This small molecule binds to this protein.
Small molecule (SMILES): O=CNCc1ccccc1

Binding-site contacts:
Ligand atom C14 contacts residue HIS67 of chain 1.D at 3.4 Å.
Ligand atom C12 contacts residue LEU57 of chain 1.D at 4.3 Å (hydrophobic).
Ligand atom O16 contacts residue ZN1 of chain 1.S at 2.1 Å.
Ligand atom N13 contacts residue ZN1 of chain 1.S at 4.2 Å.
Ligand atom C6 contacts residue NAI1 of chain 1.U at 4.0 Å.
Ligand atom C14 contacts residue PHE93 of chain 1.D at 3.7 Å (hydrophobic).
Ligand atom C1 contacts residue LEU309 of chain 1.C at 3.5 Å (hydrophobic).
Ligand atom C12 contacts residue LEU141 of chain 1.D at 3.9 Å (hydrophobic).
Ligand atom N13 contacts residue LEU141 of chain 1.D at 3.9 Å.
Ligand atom N13 contacts residue PHE93 of chain 1.D at 3.5 Å.
Ligand atom O16 contacts residue HIS67 of chain 1.D at 3.0 Å (h-bond).
Ligand atom C2 contacts residue LEU116 of chain 1.D at 3.9 Å (hydrophobic).
Ligand atom O16 contacts residue CYS174 of chain 1.D at 3.4 Å (h-bond).
Ligand atom C1 contacts residue LEU116 of chain 1.D at 4.0 Å (hydrophobic).
Ligand atom C2 contacts residue LEU309 of chain 1.C at 3.6 Å (hydrophobic).
Ligand atom C1 contacts residue ILE318 of chain 1.D at 3.4 Å (hydrophobic).
Ligand atom N13 contacts residue NAI1 of chain 1.U at 4.2 Å.
Ligand atom O16 contacts residue NAI1 of chain 1.U at 3.1 Å.
Ligand atom C2 contacts residue ILE318 of chain 1.D at 3.8 Å (hydrophobic).
Ligand atom C4 contacts residue LEU57 of chain 1.D at 3.9 Å (hydrophobic).
Ligand atom C3 contacts residue LEU116 of chain 1.D at 3.9 Å (hydrophobic).
Ligand atom O16 contacts residue CYS46 of chain 1.D at 3.4 Å (h-bond).
Ligand atom N13 contacts residue SER48 of chain 1.D at 3.8 Å.
Ligand atom C6 contacts residue LEU116 of chain 1.D at 4.0 Å (hydrophobic).
Ligand atom C14 contacts residue NAI1 of chain 1.U at 3.5 Å.
Ligand atom C5 contacts residue VAL294 of chain 1.D at 4.0 Å (hydrophobic).
Ligand atom C12 contacts residue SER48 of chain 1.D at 3.4 Å.
Ligand atom C1 contacts residue NAI1 of chain 1.U at 4.3 Å.
Ligand atom C2 contacts residue VAL294 of chain 1.D at 4.1 Å (hydrophobic).
Ligand atom C5 contacts residue SER48 of chain 1.D at 4.3 Å.
Ligand atom C1 contacts residue VAL294 of chain 1.D at 3.7 Å (hydrophobic).
Ligand atom C3 contacts residue LEU57 of chain 1.D at 4.1 Å (hydrophobic).
Ligand atom C5 contacts residue LEU116 of chain 1.D at 4.0 Å (hydrophobic).
Ligand atom C4 contacts residue LEU116 of chain 1.D at 3.9 Å (hydrophobic).
Ligand atom C14 contacts residue CYS174 of chain 1.D at 3.6 Å (hydrophobic).
Ligand atom C14 contacts residue SER48 of chain 1.D at 3.5 Å.
Ligand atom O16 contacts residue SER48 of chain 1.D at 2.7 Å (h-bond).
Ligand atom C14 contacts residue ZN1 of chain 1.S at 2.9 Å.
Ligand atom C2 contacts residue MET306 of chain 1.C at 4.2 Å (hydrophobic).
Ligand atom C6 contacts residue VAL294 of chain 1.D at 3.6 Å (hydrophobic).

Sequence of chain 1.D:
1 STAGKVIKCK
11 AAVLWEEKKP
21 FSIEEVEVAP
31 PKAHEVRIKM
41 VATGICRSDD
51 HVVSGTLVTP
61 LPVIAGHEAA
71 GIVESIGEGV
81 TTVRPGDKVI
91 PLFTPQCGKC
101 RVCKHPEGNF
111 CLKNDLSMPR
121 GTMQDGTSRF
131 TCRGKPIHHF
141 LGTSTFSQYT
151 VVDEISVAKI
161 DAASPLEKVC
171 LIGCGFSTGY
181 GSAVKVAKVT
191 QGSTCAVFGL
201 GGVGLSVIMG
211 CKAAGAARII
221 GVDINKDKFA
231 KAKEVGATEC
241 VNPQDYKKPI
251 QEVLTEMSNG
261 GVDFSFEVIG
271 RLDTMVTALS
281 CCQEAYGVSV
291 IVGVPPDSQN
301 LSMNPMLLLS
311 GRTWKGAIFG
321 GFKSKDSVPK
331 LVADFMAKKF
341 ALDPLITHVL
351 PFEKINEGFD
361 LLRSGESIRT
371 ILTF

Sequence of chain 1.C:
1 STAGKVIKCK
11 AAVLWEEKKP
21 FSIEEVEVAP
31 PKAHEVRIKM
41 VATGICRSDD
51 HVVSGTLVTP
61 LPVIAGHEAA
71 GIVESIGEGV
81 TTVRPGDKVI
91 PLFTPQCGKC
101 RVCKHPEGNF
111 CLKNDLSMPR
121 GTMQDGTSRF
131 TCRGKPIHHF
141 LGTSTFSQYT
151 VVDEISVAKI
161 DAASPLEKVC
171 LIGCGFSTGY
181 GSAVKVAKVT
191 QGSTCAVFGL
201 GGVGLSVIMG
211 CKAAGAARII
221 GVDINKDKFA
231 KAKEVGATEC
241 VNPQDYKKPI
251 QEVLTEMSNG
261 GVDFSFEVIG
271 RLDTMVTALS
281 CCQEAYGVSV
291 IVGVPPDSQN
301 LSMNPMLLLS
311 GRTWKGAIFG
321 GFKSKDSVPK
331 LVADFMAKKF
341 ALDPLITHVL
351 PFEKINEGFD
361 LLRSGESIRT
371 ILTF